Binding-site contacts:
Ligand atom N3 contacts residue GLY81 of chain 1.QA at 3.1 Å (h-bond).
Ligand atom C4 contacts residue GLY81 of chain 1.QA at 4.4 Å.
Ligand atom C2 contacts residue ARG79 of chain 1.QA at 4.1 Å.
Ligand atom N1 contacts residue ARG79 of chain 1.QA at 4.2 Å.
Ligand atom N1 contacts residue GLY81 of chain 1.QA at 4.4 Å.
Ligand atom N2 contacts residue GLY81 of chain 1.QA at 2.4 Å (h-bond).
Ligand atom C2 contacts residue GLY81 of chain 1.QA at 3.1 Å.
Ligand atom N2 contacts residue ARG79 of chain 1.QA at 3.1 Å (salt-bridge).
Ligand atom N2 contacts residue VAL80 of chain 1.QA at 4.4 Å.

The small molecule below binds the protein below.
Small molecule (SMILES): Nc1ccn([C@@H]2O[C@H](CO[P](=O)(O)O[C@H]3[C@@H](O)[C@H](n4cnc5c(N)ncnc54)O[C@@H]3CO[P](=O)(O)O[C@H]3[C@@H](O)[C@H](n4cnc5c(=O)nc(N)[nH]c54)O[C@@H]3CO[P](=O)(O)O[C@H]3[C@@H](O)[C@H](n4cnc5c(N)ncnc54)O[C@@H]3CO[P](=O)(O)O[C@H]3[C@@H](O)[C@H](n4cnc5c(N)ncnc54)O[C@@H]3CO[P](=O)(O)O[C@H]3[C@@H](O)[C@H](n4cnc5c(=O)nc(N)[nH]c54)O[C@@H]3CO[P](=O)(O)O[C@H]3[C@@H](O)[C@H](n4cnc5c(=O)nc(N)[nH]c54)O[C@@H]3CO[P](=O)(O)O[C@H]3[C@@H](O)[C@H](n4cnc5c(N)ncnc54)O[C@@H]3COP(=O)=O)[C@@H](O)[C@H]2O)c(=O)n1

Sequence of chain 1.QA:
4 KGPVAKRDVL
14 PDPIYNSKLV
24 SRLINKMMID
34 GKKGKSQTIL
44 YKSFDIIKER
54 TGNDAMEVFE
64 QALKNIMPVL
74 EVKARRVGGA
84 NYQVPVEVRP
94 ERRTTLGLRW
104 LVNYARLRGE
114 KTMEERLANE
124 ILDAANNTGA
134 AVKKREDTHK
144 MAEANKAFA